Sequence of chain 1.A:
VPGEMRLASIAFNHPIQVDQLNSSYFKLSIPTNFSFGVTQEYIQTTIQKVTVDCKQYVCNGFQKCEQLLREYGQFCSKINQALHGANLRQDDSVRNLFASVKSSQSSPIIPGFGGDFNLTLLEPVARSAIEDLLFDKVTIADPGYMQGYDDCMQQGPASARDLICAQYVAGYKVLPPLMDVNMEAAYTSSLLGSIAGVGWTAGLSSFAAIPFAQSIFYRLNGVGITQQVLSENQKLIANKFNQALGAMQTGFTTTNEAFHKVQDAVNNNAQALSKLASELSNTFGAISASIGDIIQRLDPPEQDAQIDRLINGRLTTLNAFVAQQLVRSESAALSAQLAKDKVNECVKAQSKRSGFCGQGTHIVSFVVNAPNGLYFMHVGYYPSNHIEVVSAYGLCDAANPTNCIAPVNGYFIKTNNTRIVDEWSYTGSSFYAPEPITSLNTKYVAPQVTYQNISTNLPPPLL

Binding-site contacts:
Ligand atom O7 contacts residue ASN870 of chain 1.A at 3.3 Å (h-bond).
Ligand atom C1 contacts residue ASN870 of chain 1.A at 1.4 Å.
Ligand atom O3 contacts residue THR872 of chain 1.A at 4.0 Å.
Ligand atom O7 contacts residue GLY1006 of chain 1.A at 4.3 Å.
Ligand atom N2 contacts residue ASN870 of chain 1.A at 3.4 Å (h-bond).
Ligand atom O5 contacts residue ASN870 of chain 1.A at 2.3 Å (h-bond).
Ligand atom C2 contacts residue THR872 of chain 1.A at 4.0 Å.
Ligand atom C4 contacts residue ASN870 of chain 1.A at 4.2 Å.
Ligand atom C3 contacts residue THR872 of chain 1.A at 4.3 Å.
Ligand atom C7 contacts residue ASN870 of chain 1.A at 3.7 Å.
Ligand atom C3 contacts residue ASN870 of chain 1.A at 3.6 Å.
Ligand atom C2 contacts residue ASN870 of chain 1.A at 2.5 Å.
Ligand atom O7 contacts residue THR872 of chain 1.A at 4.3 Å.
Ligand atom O3 contacts residue ASN870 of chain 1.A at 2.8 Å (h-bond).
Ligand atom C5 contacts residue ASN870 of chain 1.A at 3.6 Å.

A protein and the small-molecule ligand that binds it are described below.
Small molecule (SMILES): CC(=O)N[C@H]1[C@H](O[C@H]2[C@H](O)[C@@H](NC(C)=O)CO[C@@H]2CO)O[C@H](CO)[C@@H](O)[C@@H]1O